This small molecule binds to this protein.
Small molecule (SMILES): O=C(O)c1ccccc1O

Binding-site contacts:
Ligand atom C1' contacts residue PHE915 of chain 1.C at 3.5 Å (hydrophobic).
Ligand atom C2 contacts residue PHE915 of chain 1.C at 3.7 Å (hydrophobic).
Ligand atom O2' contacts residue MOM1 of chain 1.DA at 3.5 Å (h-bond).
Ligand atom C3 contacts residue PHE915 of chain 1.C at 4.1 Å (hydrophobic).
Ligand atom C1 contacts residue PHE915 of chain 1.C at 3.5 Å (hydrophobic).
Ligand atom O2 contacts residue THR1011 of chain 1.C at 2.6 Å (h-bond).
Ligand atom O1' contacts residue ARG881 of chain 1.C at 3.0 Å (salt-bridge).
Ligand atom O1' contacts residue THR1011 of chain 1.C at 4.1 Å.
Ligand atom C4 contacts residue LEU874 of chain 1.C at 4.2 Å (hydrophobic).
Ligand atom C3 contacts residue LEU1015 of chain 1.C at 4.0 Å (hydrophobic).
Ligand atom C1 contacts residue PHE1010 of chain 1.C at 3.5 Å (hydrophobic).
Ligand atom C6 contacts residue PHE1010 of chain 1.C at 3.7 Å (hydrophobic).
Ligand atom O1' contacts residue ALA1080 of chain 1.C at 3.9 Å.
Ligand atom C4 contacts residue PHE1010 of chain 1.C at 4.1 Å (hydrophobic).
Ligand atom C4 contacts residue LEU1015 of chain 1.C at 4.0 Å (hydrophobic).
Ligand atom C1 contacts residue ALA1080 of chain 1.C at 4.3 Å (hydrophobic).
Ligand atom O2 contacts residue PHE915 of chain 1.C at 4.0 Å.
Ligand atom C5 contacts residue PHE915 of chain 1.C at 3.9 Å (hydrophobic).
Ligand atom O2 contacts residue VAL1012 of chain 1.C at 3.9 Å.
Ligand atom C2 contacts residue PHE1010 of chain 1.C at 3.5 Å (hydrophobic).
Ligand atom C1' contacts residue PHE1010 of chain 1.C at 4.1 Å (hydrophobic).
Ligand atom O1' contacts residue PHE915 of chain 1.C at 3.6 Å.
Ligand atom C2 contacts residue THR1011 of chain 1.C at 3.9 Å.
Ligand atom O1' contacts residue SER1009 of chain 1.C at 4.2 Å.
Ligand atom O1' contacts residue PHE1010 of chain 1.C at 4.2 Å.
Ligand atom O2' contacts residue ARG881 of chain 1.C at 4.2 Å.
Ligand atom O2 contacts residue SER877 of chain 1.C at 4.3 Å.
Ligand atom O2' contacts residue PHE915 of chain 1.C at 3.5 Å.
Ligand atom O2 contacts residue PHE1010 of chain 1.C at 3.9 Å.
Ligand atom C3 contacts residue VAL1012 of chain 1.C at 4.0 Å (hydrophobic).
Ligand atom C5 contacts residue LEU874 of chain 1.C at 4.2 Å (hydrophobic).
Ligand atom C3 contacts residue SER877 of chain 1.C at 4.3 Å.
Ligand atom C4 contacts residue PHE915 of chain 1.C at 4.1 Å (hydrophobic).
Ligand atom C3 contacts residue PHE1010 of chain 1.C at 3.8 Å (hydrophobic).
Ligand atom O2' contacts residue GLU1262 of chain 1.C at 4.3 Å.
Ligand atom C1' contacts residue ARG881 of chain 1.C at 4.2 Å.
Ligand atom C5 contacts residue PHE1010 of chain 1.C at 3.9 Å (hydrophobic).
Ligand atom O2' contacts residue ALA1080 of chain 1.C at 3.2 Å.
Ligand atom C1' contacts residue ALA1080 of chain 1.C at 3.6 Å (hydrophobic).
Ligand atom C6 contacts residue PHE915 of chain 1.C at 3.5 Å (hydrophobic).

Sequence of chain 1.C:
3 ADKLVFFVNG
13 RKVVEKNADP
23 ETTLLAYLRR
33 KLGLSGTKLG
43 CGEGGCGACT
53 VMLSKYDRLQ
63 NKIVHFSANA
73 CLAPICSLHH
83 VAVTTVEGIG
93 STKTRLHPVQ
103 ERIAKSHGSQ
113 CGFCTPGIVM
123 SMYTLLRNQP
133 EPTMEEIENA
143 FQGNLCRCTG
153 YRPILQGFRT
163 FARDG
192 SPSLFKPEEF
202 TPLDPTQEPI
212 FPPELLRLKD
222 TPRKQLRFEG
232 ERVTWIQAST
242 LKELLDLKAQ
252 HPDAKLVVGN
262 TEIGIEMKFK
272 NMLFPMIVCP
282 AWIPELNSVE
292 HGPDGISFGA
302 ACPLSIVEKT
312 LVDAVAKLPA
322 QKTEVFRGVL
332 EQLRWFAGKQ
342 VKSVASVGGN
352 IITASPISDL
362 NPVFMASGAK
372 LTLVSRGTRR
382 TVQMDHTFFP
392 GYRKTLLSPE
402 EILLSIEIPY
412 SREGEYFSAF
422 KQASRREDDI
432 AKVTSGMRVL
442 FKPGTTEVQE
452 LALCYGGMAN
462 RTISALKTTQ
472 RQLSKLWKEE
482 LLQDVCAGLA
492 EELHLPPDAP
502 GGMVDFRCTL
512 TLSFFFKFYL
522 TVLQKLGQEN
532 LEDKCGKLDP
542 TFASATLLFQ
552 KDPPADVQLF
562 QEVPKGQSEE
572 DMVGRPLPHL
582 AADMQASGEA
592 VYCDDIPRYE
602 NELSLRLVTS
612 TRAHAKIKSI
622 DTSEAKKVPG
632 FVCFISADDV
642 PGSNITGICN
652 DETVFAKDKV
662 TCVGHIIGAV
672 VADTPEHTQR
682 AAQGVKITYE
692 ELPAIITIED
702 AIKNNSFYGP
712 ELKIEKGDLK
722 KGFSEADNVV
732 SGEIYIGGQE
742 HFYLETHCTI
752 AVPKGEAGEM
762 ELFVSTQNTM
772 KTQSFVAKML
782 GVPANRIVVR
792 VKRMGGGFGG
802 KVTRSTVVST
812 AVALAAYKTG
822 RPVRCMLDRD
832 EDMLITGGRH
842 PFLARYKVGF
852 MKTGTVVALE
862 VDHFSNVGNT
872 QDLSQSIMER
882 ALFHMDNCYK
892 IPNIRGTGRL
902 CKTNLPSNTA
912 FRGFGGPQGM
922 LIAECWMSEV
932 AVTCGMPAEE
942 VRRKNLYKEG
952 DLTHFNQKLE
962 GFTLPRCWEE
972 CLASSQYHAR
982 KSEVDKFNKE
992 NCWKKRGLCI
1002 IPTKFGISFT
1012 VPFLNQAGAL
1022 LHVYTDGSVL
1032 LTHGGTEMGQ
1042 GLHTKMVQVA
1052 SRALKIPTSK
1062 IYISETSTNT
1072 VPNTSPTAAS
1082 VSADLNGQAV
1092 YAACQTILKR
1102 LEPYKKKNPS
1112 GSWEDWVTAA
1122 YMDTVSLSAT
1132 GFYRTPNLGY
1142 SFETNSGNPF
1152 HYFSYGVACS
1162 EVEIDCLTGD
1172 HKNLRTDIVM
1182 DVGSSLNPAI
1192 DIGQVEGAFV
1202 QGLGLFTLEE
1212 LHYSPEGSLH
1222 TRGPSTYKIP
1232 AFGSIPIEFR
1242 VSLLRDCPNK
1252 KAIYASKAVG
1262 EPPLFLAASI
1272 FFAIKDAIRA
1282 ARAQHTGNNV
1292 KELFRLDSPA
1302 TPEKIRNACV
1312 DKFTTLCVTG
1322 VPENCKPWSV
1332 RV